This protein binds this small molecule.
Small molecule (SMILES): CC(=O)N[C@@H](Cc1cc(I)c(O)c(I)c1)C(=O)N[C@@H](C(=O)O)[C@@H](C)O

Binding-site contacts:
Ligand atom I1 contacts residue HIS150 of chain 1.A at 3.7 Å.
Ligand atom I1 contacts residue VAL149 of chain 1.A at 3.9 Å.
Ligand atom CT contacts residue HIS150 of chain 1.A at 3.9 Å.
Ligand atom I1 contacts residue ASP54 of chain 1.A at 4.4 Å.
Ligand atom CZ contacts residue ALA21 of chain 1.A at 3.5 Å (hydrophobic).
Ligand atom OX1 contacts residue HIS150 of chain 1.A at 3.7 Å.
Ligand atom CG contacts residue LEU15 of chain 1.A at 4.0 Å (hydrophobic).
Ligand atom CG contacts residue HIS150 of chain 1.A at 4.4 Å.
Ligand atom CZ contacts residue LYS56 of chain 1.A at 4.1 Å.
Ligand atom C contacts residue HIS150 of chain 1.A at 4.1 Å.
Ligand atom CE1 contacts residue HIS150 of chain 1.A at 4.3 Å.
Ligand atom OX1 contacts residue ASP16 of chain 1.A at 4.2 Å.
Ligand atom I1 contacts residue PHE55 of chain 1.A at 4.4 Å.
Ligand atom NT contacts residue HIS150 of chain 1.A at 3.5 Å.
Ligand atom CG contacts residue LYS56 of chain 1.A at 4.3 Å.
Ligand atom OH contacts residue ASP23 of chain 1.A at 4.4 Å.
Ligand atom OH contacts residue SER148 of chain 1.A at 3.3 Å.
Ligand atom OH contacts residue LYS56 of chain 1.A at 4.2 Å.
Ligand atom CZ contacts residue SER148 of chain 1.A at 4.5 Å.
Ligand atom CN contacts residue LYS56 of chain 1.A at 4.4 Å.
Ligand atom OH contacts residue ARG58 of chain 1.A at 3.5 Å (salt-bridge).
Ligand atom I2 contacts residue THR13 of chain 1.A at 4.5 Å.
Ligand atom O contacts residue ARG107 of chain 1.A at 4.4 Å.
Ligand atom CB contacts residue HIS150 of chain 1.A at 4.0 Å.
Ligand atom CAT contacts residue HIS150 of chain 1.A at 3.5 Å.
Ligand atom CD1 contacts residue LYS56 of chain 1.A at 3.6 Å.
Ligand atom I2 contacts residue ALA21 of chain 1.A at 4.3 Å.
Ligand atom CD1 contacts residue HIS150 of chain 1.A at 3.9 Å.
Ligand atom CD2 contacts residue ALA21 of chain 1.A at 4.4 Å (hydrophobic).
Ligand atom OH contacts residue ALA21 of chain 1.A at 3.6 Å.
Ligand atom CE1 contacts residue ALA21 of chain 1.A at 4.0 Å (hydrophobic).
Ligand atom ON contacts residue LYS56 of chain 1.A at 3.3 Å.
Ligand atom CE1 contacts residue LYS56 of chain 1.A at 3.5 Å.
Ligand atom CE2 contacts residue ALA21 of chain 1.A at 3.7 Å (hydrophobic).
Ligand atom CB contacts residue LEU15 of chain 1.A at 3.8 Å (hydrophobic).
Ligand atom I1 contacts residue SER148 of chain 1.A at 3.5 Å.
Ligand atom CZ contacts residue ARG58 of chain 1.A at 4.5 Å.
Ligand atom OX1 contacts residue ASP19 of chain 1.A at 3.5 Å (salt-bridge).
Ligand atom CD2 contacts residue LEU15 of chain 1.A at 3.9 Å (hydrophobic).
Ligand atom I1 contacts residue LYS56 of chain 1.A at 3.6 Å.

Sequence of chain 1.A:
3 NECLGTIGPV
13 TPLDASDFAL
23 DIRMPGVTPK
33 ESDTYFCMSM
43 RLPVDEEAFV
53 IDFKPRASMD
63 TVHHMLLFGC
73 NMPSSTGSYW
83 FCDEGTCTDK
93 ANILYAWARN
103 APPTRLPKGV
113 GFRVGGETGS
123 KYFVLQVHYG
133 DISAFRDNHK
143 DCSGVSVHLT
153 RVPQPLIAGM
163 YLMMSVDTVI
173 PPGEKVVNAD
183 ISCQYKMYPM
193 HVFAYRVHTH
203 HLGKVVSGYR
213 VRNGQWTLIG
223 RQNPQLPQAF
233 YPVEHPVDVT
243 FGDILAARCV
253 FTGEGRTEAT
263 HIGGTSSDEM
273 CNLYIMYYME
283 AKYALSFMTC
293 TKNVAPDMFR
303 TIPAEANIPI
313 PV